Binding-site contacts:
Ligand atom N2 contacts residue ASN61 of chain 1.C at 3.0 Å (h-bond).
Ligand atom O6 contacts residue ASN61 of chain 1.C at 4.5 Å.
Ligand atom C8 contacts residue PHE59 of chain 1.C at 3.8 Å (hydrophobic).
Ligand atom C3 contacts residue ASN61 of chain 1.C at 3.8 Å.
Ligand atom C4 contacts residue ASN61 of chain 1.C at 4.2 Å.
Ligand atom C7 contacts residue ASN61 of chain 1.C at 4.0 Å.
Ligand atom C8 contacts residue SER60 of chain 1.C at 4.4 Å.
Ligand atom C1 contacts residue ASN61 of chain 1.C at 1.4 Å.
Ligand atom C5 contacts residue ASN61 of chain 1.C at 3.6 Å.
Ligand atom O5 contacts residue ASN61 of chain 1.C at 2.3 Å (h-bond).
Ligand atom C2 contacts residue ASN61 of chain 1.C at 2.5 Å.

The small molecule below binds the protein below.
Small molecule (SMILES): CC(=O)N[C@@H]1[C@@H](O)[C@H](O)[C@@H](CO)O[C@H]1O

Sequence of chain 1.C:
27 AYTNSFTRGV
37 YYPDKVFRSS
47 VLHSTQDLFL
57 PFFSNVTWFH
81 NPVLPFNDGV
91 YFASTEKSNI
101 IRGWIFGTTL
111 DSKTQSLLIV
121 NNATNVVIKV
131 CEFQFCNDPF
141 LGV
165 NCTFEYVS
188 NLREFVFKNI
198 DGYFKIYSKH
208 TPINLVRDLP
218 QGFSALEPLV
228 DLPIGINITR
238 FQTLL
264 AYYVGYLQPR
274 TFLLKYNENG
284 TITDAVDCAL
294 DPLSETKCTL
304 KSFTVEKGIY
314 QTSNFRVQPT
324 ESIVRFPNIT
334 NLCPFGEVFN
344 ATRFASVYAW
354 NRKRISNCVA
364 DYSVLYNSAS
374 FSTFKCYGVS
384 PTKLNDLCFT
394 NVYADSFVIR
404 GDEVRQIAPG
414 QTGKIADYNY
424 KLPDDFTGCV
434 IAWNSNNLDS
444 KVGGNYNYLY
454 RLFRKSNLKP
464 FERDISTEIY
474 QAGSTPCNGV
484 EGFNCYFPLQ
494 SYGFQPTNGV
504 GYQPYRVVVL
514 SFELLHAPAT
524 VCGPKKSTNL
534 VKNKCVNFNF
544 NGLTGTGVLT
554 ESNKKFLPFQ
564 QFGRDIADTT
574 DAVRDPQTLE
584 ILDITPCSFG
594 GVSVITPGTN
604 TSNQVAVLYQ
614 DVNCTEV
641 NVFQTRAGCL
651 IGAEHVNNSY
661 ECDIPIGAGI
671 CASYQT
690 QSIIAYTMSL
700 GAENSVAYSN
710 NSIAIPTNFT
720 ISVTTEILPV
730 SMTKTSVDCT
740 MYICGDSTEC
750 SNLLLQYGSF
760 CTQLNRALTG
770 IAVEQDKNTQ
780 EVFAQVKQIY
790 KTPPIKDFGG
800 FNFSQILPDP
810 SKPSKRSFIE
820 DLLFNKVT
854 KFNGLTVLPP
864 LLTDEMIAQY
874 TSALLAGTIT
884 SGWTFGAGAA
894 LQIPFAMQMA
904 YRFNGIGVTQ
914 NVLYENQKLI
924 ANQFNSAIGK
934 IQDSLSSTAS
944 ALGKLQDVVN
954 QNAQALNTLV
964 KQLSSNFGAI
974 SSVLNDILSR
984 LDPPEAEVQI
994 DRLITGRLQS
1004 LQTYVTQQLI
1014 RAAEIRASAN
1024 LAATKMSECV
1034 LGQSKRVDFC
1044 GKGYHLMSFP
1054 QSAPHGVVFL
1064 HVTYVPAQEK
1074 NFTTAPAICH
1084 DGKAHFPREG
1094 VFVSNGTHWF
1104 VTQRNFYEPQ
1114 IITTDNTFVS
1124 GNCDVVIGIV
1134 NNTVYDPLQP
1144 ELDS